This protein binds this small molecule.
Small molecule (SMILES): CC(=O)N[C@@H]1[C@@H](O)[C@H](O)[C@@H](CO)O[C@H]1O

Binding-site contacts:
Ligand atom C8 contacts residue ASN328 of chain 1.A at 3.9 Å.
Ligand atom C3 contacts residue ASN328 of chain 1.A at 3.8 Å.
Ligand atom O4 contacts residue GLN577 of chain 1.A at 3.2 Å (h-bond).
Ligand atom O6 contacts residue GLN577 of chain 1.A at 2.9 Å (h-bond).
Ligand atom O5 contacts residue ASN328 of chain 1.A at 2.5 Å (h-bond).
Ligand atom O3 contacts residue GLN577 of chain 1.A at 4.2 Å.
Ligand atom C6 contacts residue PRO576 of chain 1.A at 4.4 Å (hydrophobic).
Ligand atom C4 contacts residue ASN328 of chain 1.A at 4.3 Å.
Ligand atom C6 contacts residue GLN577 of chain 1.A at 4.1 Å.
Ligand atom C5 contacts residue GLN577 of chain 1.A at 4.3 Å.
Ligand atom C1 contacts residue ASN328 of chain 1.A at 1.4 Å.
Ligand atom C3 contacts residue GLN577 of chain 1.A at 4.3 Å.
Ligand atom C6 contacts residue ASN328 of chain 1.A at 4.4 Å.
Ligand atom C7 contacts residue ASN328 of chain 1.A at 3.1 Å.
Ligand atom O6 contacts residue PRO576 of chain 1.A at 3.1 Å (h-bond).
Ligand atom C5 contacts residue ASN328 of chain 1.A at 3.7 Å.
Ligand atom C2 contacts residue ASN328 of chain 1.A at 2.5 Å.
Ligand atom O6 contacts residue LEU579 of chain 1.A at 4.5 Å.
Ligand atom O7 contacts residue ASN328 of chain 1.A at 3.4 Å (h-bond).
Ligand atom C4 contacts residue GLN577 of chain 1.A at 3.3 Å.
Ligand atom N2 contacts residue ASN328 of chain 1.A at 2.8 Å (h-bond).

Sequence of chain 1.A:
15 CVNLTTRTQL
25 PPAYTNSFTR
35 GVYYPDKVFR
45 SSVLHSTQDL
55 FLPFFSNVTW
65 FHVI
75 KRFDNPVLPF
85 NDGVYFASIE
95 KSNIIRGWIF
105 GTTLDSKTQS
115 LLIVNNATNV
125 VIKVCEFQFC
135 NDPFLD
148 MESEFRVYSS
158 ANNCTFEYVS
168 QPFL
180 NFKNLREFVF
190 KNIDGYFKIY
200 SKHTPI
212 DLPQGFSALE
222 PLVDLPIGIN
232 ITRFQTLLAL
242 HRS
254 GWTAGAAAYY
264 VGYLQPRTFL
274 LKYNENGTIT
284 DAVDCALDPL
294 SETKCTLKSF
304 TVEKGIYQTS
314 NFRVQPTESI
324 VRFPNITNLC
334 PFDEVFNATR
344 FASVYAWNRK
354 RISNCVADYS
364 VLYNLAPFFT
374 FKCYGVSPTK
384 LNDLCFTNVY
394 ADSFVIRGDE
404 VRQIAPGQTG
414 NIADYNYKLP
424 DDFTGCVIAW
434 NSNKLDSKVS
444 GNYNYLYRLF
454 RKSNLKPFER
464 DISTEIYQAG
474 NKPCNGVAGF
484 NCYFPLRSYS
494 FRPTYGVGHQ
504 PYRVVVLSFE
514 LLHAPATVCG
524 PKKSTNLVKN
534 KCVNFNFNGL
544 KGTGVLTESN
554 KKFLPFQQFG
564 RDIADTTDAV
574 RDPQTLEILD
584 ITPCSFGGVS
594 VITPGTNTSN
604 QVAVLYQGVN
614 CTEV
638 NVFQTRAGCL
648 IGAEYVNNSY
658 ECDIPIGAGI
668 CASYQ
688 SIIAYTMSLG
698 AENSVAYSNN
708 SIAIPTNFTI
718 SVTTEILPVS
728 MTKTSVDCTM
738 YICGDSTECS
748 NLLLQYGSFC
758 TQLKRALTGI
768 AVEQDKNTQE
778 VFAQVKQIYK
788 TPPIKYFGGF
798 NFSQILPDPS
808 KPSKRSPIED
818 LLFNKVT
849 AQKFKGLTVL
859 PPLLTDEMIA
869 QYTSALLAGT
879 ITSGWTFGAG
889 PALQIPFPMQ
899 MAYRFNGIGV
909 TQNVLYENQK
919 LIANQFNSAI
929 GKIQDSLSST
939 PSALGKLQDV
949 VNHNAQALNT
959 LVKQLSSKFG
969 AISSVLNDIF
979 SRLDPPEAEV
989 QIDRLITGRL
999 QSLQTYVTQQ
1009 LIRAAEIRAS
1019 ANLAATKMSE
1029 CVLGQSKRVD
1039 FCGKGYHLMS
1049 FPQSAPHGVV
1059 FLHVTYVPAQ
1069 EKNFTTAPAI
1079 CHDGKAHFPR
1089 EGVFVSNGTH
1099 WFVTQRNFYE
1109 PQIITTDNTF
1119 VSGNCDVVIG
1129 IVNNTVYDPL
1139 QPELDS